Binding-site contacts:
Ligand atom O2 contacts residue HIS282 of chain 1.A at 3.4 Å (h-bond).
Ligand atom C2 contacts residue GOL1 of chain 1.F at 3.5 Å.
Ligand atom O4 contacts residue ILE284 of chain 1.A at 3.5 Å.
Ligand atom C5 contacts residue LYS217 of chain 1.A at 3.6 Å.
Ligand atom C5 contacts residue THR199 of chain 1.A at 3.5 Å.
Ligand atom O3 contacts residue HIS282 of chain 1.A at 3.5 Å (h-bond).
Ligand atom C1 contacts residue ASN297 of chain 1.A at 3.7 Å.
Ligand atom C4 contacts residue LEU191 of chain 1.A at 3.8 Å (hydrophobic).
Ligand atom C3 contacts residue PHE210 of chain 1.A at 3.8 Å (hydrophobic).
Ligand atom O3 contacts residue HIS202 of chain 1.A at 2.9 Å (h-bond).
Ligand atom O1 contacts residue PHE210 of chain 1.A at 3.9 Å.
Ligand atom O1 contacts residue ASN297 of chain 1.A at 2.8 Å (h-bond).
Ligand atom O4 contacts residue TYR148 of chain 1.A at 3.4 Å (h-bond).
Ligand atom O2 contacts residue TRP299 of chain 1.A at 3.2 Å.
Ligand atom O1 contacts residue FE1 of chain 1.B at 4.1 Å.
Ligand atom O1 contacts residue ASN208 of chain 1.A at 3.1 Å (h-bond).
Ligand atom C1 contacts residue FE1 of chain 1.B at 2.9 Å.
Ligand atom C1 contacts residue GOL1 of chain 1.F at 3.8 Å.
Ligand atom C4 contacts residue THR199 of chain 1.A at 3.7 Å.
Ligand atom O4 contacts residue LYS217 of chain 1.A at 2.8 Å (salt-bridge).
Ligand atom O2 contacts residue GOL1 of chain 1.F at 3.6 Å.
Ligand atom O4 contacts residue PHE210 of chain 1.A at 3.3 Å.
Ligand atom C3 contacts residue ILE284 of chain 1.A at 3.9 Å (hydrophobic).
Ligand atom C5 contacts residue TYR148 of chain 1.A at 3.2 Å (hydrophobic).
Ligand atom C1 contacts residue TRP299 of chain 1.A at 3.5 Å (hydrophobic).
Ligand atom C1 contacts residue ASN208 of chain 1.A at 3.5 Å.
Ligand atom O5 contacts residue TYR148 of chain 1.A at 2.6 Å (h-bond).
Ligand atom O1 contacts residue TRP299 of chain 1.A at 3.8 Å.
Ligand atom C2 contacts residue FE1 of chain 1.B at 3.0 Å.
Ligand atom O2 contacts residue ASN208 of chain 1.A at 3.2 Å (h-bond).
Ligand atom O3 contacts residue GOL1 of chain 1.F at 3.1 Å.
Ligand atom O4 contacts residue LEU191 of chain 1.A at 3.9 Å.
Ligand atom C5 contacts residue LEU191 of chain 1.A at 3.8 Å (hydrophobic).
Ligand atom C5 contacts residue ILE284 of chain 1.A at 3.7 Å (hydrophobic).
Ligand atom O2 contacts residue ASP204 of chain 1.A at 3.0 Å (salt-bridge).
Ligand atom O5 contacts residue LYS217 of chain 1.A at 3.8 Å.
Ligand atom O3 contacts residue FE1 of chain 1.B at 2.1 Å.
Ligand atom O5 contacts residue ILE284 of chain 1.A at 3.6 Å.
Ligand atom O5 contacts residue THR199 of chain 1.A at 2.5 Å (h-bond).
Ligand atom O2 contacts residue FE1 of chain 1.B at 2.1 Å.

Sequence of chain 1.A:
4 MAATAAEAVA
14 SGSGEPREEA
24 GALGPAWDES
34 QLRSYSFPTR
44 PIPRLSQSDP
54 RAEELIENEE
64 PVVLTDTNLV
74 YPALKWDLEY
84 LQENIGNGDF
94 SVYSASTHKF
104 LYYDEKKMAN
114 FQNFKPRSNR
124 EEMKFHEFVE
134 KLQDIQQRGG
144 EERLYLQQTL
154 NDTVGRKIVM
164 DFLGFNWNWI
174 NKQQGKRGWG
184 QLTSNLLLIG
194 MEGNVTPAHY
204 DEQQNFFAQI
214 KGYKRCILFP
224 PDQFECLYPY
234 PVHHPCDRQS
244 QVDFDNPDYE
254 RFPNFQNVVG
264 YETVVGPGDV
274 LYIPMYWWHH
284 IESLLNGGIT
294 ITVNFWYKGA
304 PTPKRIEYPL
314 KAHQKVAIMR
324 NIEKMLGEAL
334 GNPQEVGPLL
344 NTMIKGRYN

A protein and the small-molecule ligand that binds it are described below.
Small molecule (SMILES): O=C(O)CC[C@H](O)C(=O)O